A protein and the small-molecule ligand that binds it are described below.
Small molecule (SMILES): CC(=O)N[C@H]1[C@H](O[C@H]2[C@H](O)[C@@H](NC(C)=O)CO[C@@H]2CO)O[C@H](CO)[C@@H](O[C@@H]2O[C@H](CO)[C@@H](O)[C@H](O)[C@@H]2O)[C@@H]1O

Sequence of chain 1.G:
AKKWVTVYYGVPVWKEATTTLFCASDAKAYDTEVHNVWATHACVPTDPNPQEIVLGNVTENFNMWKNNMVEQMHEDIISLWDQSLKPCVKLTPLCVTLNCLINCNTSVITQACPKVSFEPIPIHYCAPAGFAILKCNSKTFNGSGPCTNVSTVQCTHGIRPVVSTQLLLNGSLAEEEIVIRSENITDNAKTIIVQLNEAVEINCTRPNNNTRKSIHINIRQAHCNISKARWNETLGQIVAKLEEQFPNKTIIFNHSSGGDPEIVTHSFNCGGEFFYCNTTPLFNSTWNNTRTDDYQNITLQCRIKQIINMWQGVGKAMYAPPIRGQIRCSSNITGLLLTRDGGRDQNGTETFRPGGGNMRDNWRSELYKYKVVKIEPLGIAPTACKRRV

Binding-site contacts:
Ligand atom C2 contacts residue ASN292 of chain 1.G at 2.4 Å.
Ligand atom C6 contacts residue THR294 of chain 1.G at 3.5 Å.
Ligand atom C4 contacts residue ASN292 of chain 1.G at 4.2 Å.
Ligand atom O7 contacts residue ASN292 of chain 1.G at 3.9 Å.
Ligand atom C5 contacts residue THR294 of chain 1.G at 3.1 Å.
Ligand atom O5 contacts residue ASN292 of chain 1.G at 2.4 Å (h-bond).
Ligand atom C1 contacts residue ASN292 of chain 1.G at 1.4 Å.
Ligand atom O6 contacts residue THR294 of chain 1.G at 4.1 Å.
Ligand atom C8 contacts residue ASN292 of chain 1.G at 4.5 Å.
Ligand atom C5 contacts residue ASN292 of chain 1.G at 3.7 Å.
Ligand atom C7 contacts residue ASN292 of chain 1.G at 3.5 Å.
Ligand atom O5 contacts residue THR294 of chain 1.G at 2.9 Å (h-bond).
Ligand atom N2 contacts residue ASN292 of chain 1.G at 2.7 Å (h-bond).
Ligand atom O5 contacts residue ASP295 of chain 1.G at 3.9 Å.
Ligand atom C1 contacts residue THR294 of chain 1.G at 3.2 Å.
Ligand atom C3 contacts residue ASN292 of chain 1.G at 3.6 Å.